Binding-site contacts:
Ligand atom N18 contacts residue SER15 of chain 1.A at 4.3 Å.
Ligand atom C19 contacts residue HIS48 of chain 1.A at 3.5 Å.
Ligand atom C17 contacts residue ASP14 of chain 1.A at 3.9 Å.
Ligand atom C19 contacts residue GLN101 of chain 1.A at 3.4 Å.
Ligand atom N18 contacts residue HIS48 of chain 1.A at 2.8 Å (h-bond).
Ligand atom N21 contacts residue HIS48 of chain 1.A at 3.3 Å (h-bond).
Ligand atom C22 contacts residue HIS48 of chain 1.A at 4.2 Å.
Ligand atom C22 contacts residue SER80 of chain 1.A at 3.0 Å.
Ligand atom C19 contacts residue SER80 of chain 1.A at 4.3 Å.
Ligand atom PT contacts residue HIS48 of chain 1.A at 2.3 Å.
Ligand atom N18 contacts residue ASP14 of chain 1.A at 4.1 Å.
Ligand atom N21 contacts residue GLN101 of chain 1.A at 3.7 Å.
Ligand atom C17 contacts residue HIS48 of chain 1.A at 3.5 Å.
Ligand atom C22 contacts residue GLN101 of chain 1.A at 3.6 Å.
Ligand atom C19 contacts residue THR82 of chain 1.A at 4.4 Å.
Ligand atom C17 contacts residue SER15 of chain 1.A at 3.9 Å.
Ligand atom N21 contacts residue SER80 of chain 1.A at 3.7 Å.

Sequence of chain 1.A:
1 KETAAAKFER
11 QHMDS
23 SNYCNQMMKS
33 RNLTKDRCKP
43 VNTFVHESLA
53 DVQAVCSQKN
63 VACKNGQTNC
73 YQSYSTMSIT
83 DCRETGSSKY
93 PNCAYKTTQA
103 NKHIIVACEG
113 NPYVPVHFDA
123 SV

This protein binds this small molecule.
Small molecule (SMILES): CN[Pt](Cl)(Cl)N(C)C